Binding-site contacts:
Ligand atom N2 contacts residue ASN163 of chain 1.B at 2.9 Å (h-bond).
Ligand atom C8 contacts residue GLN113 of chain 1.B at 3.6 Å.
Ligand atom C3 contacts residue ASN163 of chain 1.B at 3.8 Å.
Ligand atom C1 contacts residue ASN163 of chain 1.B at 1.4 Å.
Ligand atom C2 contacts residue ASN163 of chain 1.B at 2.4 Å.
Ligand atom C3 contacts residue GLU130 of chain 1.B at 3.8 Å.
Ligand atom N2 contacts residue GLN113 of chain 1.B at 4.2 Å.
Ligand atom O5 contacts residue ASN163 of chain 1.B at 2.4 Å (h-bond).
Ligand atom C5 contacts residue ASN163 of chain 1.B at 3.7 Å.
Ligand atom N2 contacts residue GLU130 of chain 1.B at 4.0 Å.
Ligand atom C2 contacts residue GLU130 of chain 1.B at 4.2 Å.
Ligand atom O7 contacts residue ASN163 of chain 1.B at 4.2 Å.
Ligand atom C7 contacts residue GLN113 of chain 1.B at 4.5 Å.
Ligand atom C4 contacts residue ASN163 of chain 1.B at 4.2 Å.
Ligand atom C7 contacts residue ASN163 of chain 1.B at 3.8 Å.
Ligand atom C1 contacts residue GLU130 of chain 1.B at 4.2 Å.

Sequence of chain 1.B:
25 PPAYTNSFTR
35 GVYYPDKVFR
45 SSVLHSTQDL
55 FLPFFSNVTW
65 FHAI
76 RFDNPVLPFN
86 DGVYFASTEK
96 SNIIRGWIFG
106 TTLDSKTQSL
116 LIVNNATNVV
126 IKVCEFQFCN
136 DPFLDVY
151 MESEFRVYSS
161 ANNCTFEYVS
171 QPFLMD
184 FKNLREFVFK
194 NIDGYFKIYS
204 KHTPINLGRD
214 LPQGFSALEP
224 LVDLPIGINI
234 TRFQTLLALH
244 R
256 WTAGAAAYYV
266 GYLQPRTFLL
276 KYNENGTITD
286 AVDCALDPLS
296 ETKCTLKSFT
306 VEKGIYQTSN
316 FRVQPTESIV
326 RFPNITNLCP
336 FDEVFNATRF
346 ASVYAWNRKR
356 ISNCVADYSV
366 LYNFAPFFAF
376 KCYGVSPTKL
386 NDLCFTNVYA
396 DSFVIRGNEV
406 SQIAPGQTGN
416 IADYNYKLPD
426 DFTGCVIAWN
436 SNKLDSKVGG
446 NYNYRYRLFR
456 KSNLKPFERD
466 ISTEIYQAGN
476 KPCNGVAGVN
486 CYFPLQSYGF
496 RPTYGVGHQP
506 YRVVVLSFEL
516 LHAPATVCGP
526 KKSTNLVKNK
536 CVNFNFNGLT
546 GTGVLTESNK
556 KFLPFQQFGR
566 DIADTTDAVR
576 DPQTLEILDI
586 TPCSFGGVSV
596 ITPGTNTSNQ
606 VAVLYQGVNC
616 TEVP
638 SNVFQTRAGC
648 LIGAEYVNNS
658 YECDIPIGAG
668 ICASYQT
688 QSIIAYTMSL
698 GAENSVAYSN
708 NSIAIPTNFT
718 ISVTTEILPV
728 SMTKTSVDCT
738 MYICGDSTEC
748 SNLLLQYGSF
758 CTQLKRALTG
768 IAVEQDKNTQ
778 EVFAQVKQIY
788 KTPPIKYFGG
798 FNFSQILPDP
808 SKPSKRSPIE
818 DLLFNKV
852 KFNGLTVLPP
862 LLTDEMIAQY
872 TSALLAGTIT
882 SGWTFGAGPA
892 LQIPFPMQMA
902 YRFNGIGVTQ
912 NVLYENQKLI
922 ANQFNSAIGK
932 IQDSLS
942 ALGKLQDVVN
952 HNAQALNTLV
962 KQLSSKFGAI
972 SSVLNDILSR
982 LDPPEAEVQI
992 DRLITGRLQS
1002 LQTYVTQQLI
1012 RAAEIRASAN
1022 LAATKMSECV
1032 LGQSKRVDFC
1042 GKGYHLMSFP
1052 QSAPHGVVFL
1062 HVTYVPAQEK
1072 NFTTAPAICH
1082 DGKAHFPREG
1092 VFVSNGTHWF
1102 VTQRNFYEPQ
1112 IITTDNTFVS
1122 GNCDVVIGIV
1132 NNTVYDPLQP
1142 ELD

The protein below binds the small molecule below.
Small molecule (SMILES): CC(=O)N[C@@H]1[C@@H](O)[C@H](O)[C@@H](CO)O[C@H]1O